A small-molecule ligand and the protein it binds are described below.
Small molecule (SMILES): CN(C)CCCC(=O)Nc1cc2c(Nc3ccc(F)c(Cl)c3)ncnc2cc1O[C@H]1CCOC1

Binding-site contacts:
Ligand atom N2 contacts residue ALA51 of chain 1.A at 3.5 Å.
Ligand atom C31 contacts residue ASP108 of chain 1.A at 3.4 Å.
Ligand atom C27 contacts residue CYS105 of chain 1.A at 3.8 Å (hydrophobic).
Ligand atom C21 contacts residue PRO102 of chain 1.A at 3.7 Å (hydrophobic).
Ligand atom N2 contacts residue MET98 of chain 1.A at 3.5 Å.
Ligand atom C15 contacts residue ASP163 of chain 1.A at 3.7 Å.
Ligand atom C28 contacts residue CYS105 of chain 1.A at 2.9 Å (hydrophobic).
Ligand atom N2 contacts residue LEU152 of chain 1.A at 3.8 Å.
Ligand atom C30 contacts residue CYS105 of chain 1.A at 1.8 Å (hydrophobic).
Ligand atom O23 contacts residue LEU26 of chain 1.A at 3.7 Å.
Ligand atom F18 contacts residue LYS53 of chain 1.A at 2.9 Å.
Ligand atom C21 contacts residue GLY104 of chain 1.A at 3.6 Å.
Ligand atom C9 contacts residue GLY104 of chain 1.A at 3.4 Å.
Ligand atom N32 contacts residue CYS105 of chain 1.A at 3.9 Å.
Ligand atom C4 contacts residue LEU152 of chain 1.A at 3.6 Å (hydrophobic).
Ligand atom N26 contacts residue CYS105 of chain 1.A at 3.4 Å (h-bond).
Ligand atom C12 contacts residue MET98 of chain 1.A at 3.5 Å (hydrophobic).
Ligand atom C8 contacts residue LEU152 of chain 1.A at 3.8 Å (hydrophobic).
Ligand atom C10 contacts residue MET101 of chain 1.A at 3.4 Å (hydrophobic).
Ligand atom C22 contacts residue LEU26 of chain 1.A at 3.7 Å (hydrophobic).
Ligand atom N3 contacts residue ALA51 of chain 1.A at 3.4 Å.
Ligand atom C13 contacts residue LYS53 of chain 1.A at 3.8 Å.
Ligand atom C25 contacts residue PRO102 of chain 1.A at 3.5 Å (hydrophobic).
Ligand atom C21 contacts residue MET101 of chain 1.A at 3.6 Å (hydrophobic).
Ligand atom N3 contacts residue LEU100 of chain 1.A at 3.5 Å.
Ligand atom C1 contacts residue GLN99 of chain 1.A at 3.4 Å.
Ligand atom F18 contacts residue GLU70 of chain 1.A at 3.6 Å.
Ligand atom C30 contacts residue ASP108 of chain 1.A at 3.4 Å.
Ligand atom CL1 contacts residue MET98 of chain 1.A at 3.0 Å.
Ligand atom C25 contacts residue GLY104 of chain 1.A at 3.9 Å.
Ligand atom C6 contacts residue LEU152 of chain 1.A at 3.6 Å (hydrophobic).
Ligand atom C1 contacts residue ALA51 of chain 1.A at 3.0 Å (hydrophobic).
Ligand atom O20 contacts residue MET101 of chain 1.A at 3.8 Å.
Ligand atom N3 contacts residue GLN99 of chain 1.A at 3.9 Å.
Ligand atom C28 contacts residue ASP108 of chain 1.A at 3.1 Å.
Ligand atom C5 contacts residue LEU152 of chain 1.A at 3.8 Å (hydrophobic).
Ligand atom O20 contacts residue GLY104 of chain 1.A at 2.8 Å.
Ligand atom C31 contacts residue CYS105 of chain 1.A at 2.8 Å (hydrophobic).
Ligand atom C14 contacts residue MET98 of chain 1.A at 3.3 Å (hydrophobic).
Ligand atom N3 contacts residue MET101 of chain 1.A at 3.3 Å (h-bond).

Sequence of chain 1.A:
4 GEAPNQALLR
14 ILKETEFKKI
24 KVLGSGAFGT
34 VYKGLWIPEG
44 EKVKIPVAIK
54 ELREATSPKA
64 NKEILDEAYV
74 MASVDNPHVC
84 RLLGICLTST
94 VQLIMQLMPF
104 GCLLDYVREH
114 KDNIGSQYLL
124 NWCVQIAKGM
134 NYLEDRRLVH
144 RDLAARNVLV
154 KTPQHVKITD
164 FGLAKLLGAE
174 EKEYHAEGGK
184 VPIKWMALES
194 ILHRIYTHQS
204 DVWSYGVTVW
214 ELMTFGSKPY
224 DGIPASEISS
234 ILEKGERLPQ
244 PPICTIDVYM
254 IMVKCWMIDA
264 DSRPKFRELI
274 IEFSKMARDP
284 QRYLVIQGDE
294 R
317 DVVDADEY